Binding-site contacts:
Ligand atom C5 contacts residue PRO205 of chain 1.CB at 3.6 Å (hydrophobic).
Ligand atom P contacts residue DC1 of chain 1.MF at 1.6 Å.
Ligand atom N7 contacts residue PRO205 of chain 1.CB at 3.7 Å.
Ligand atom OP2 contacts residue DC1 of chain 1.MF at 2.5 Å (h-bond).
Ligand atom N6 contacts residue PRO416 of chain 1.CB at 4.3 Å.
Ligand atom C2 contacts residue PRO416 of chain 1.CB at 3.1 Å (hydrophobic).
Ligand atom N3 contacts residue PRO416 of chain 1.CB at 3.5 Å.
Ligand atom O5' contacts residue DC1 of chain 1.MF at 2.5 Å (h-bond).
Ligand atom N1 contacts residue PRO205 of chain 1.CB at 4.4 Å.
Ligand atom N9 contacts residue HIS415 of chain 1.CB at 4.2 Å.
Ligand atom N1 contacts residue GLY424 of chain 1.CB at 4.1 Å.
Ligand atom C5' contacts residue DC1 of chain 1.MF at 3.1 Å.
Ligand atom C2' contacts residue HIS415 of chain 1.CB at 4.3 Å.
Ligand atom N9 contacts residue PRO416 of chain 1.CB at 4.4 Å.
Ligand atom C8 contacts residue PRO205 of chain 1.CB at 4.3 Å (hydrophobic).
Ligand atom C6 contacts residue PRO416 of chain 1.CB at 3.7 Å (hydrophobic).
Ligand atom C4 contacts residue PRO416 of chain 1.CB at 4.1 Å (hydrophobic).
Ligand atom OP1 contacts residue LYS426 of chain 1.Z at 4.5 Å.
Ligand atom N6 contacts residue ASN394 of chain 1.CB at 4.0 Å.
Ligand atom N1 contacts residue VAL204 of chain 1.CB at 4.4 Å.
Ligand atom C8 contacts residue HIS415 of chain 1.CB at 3.6 Å.
Ligand atom C1' contacts residue PRO416 of chain 1.CB at 4.3 Å (hydrophobic).
Ligand atom N7 contacts residue HIS415 of chain 1.CB at 3.6 Å.
Ligand atom C4 contacts residue PRO205 of chain 1.CB at 4.2 Å (hydrophobic).
Ligand atom N6 contacts residue SER417 of chain 1.CB at 4.3 Å.
Ligand atom C5 contacts residue PRO416 of chain 1.CB at 4.2 Å (hydrophobic).
Ligand atom C4' contacts residue DC1 of chain 1.MF at 4.5 Å.
Ligand atom C2 contacts residue GLY424 of chain 1.CB at 4.2 Å.
Ligand atom N1 contacts residue PRO416 of chain 1.CB at 3.1 Å (h-bond).
Ligand atom C5 contacts residue HIS415 of chain 1.CB at 4.4 Å.
Ligand atom OP1 contacts residue DC1 of chain 1.MF at 2.5 Å (h-bond).
Ligand atom N6 contacts residue PRO205 of chain 1.CB at 3.9 Å.
Ligand atom C6 contacts residue PRO205 of chain 1.CB at 3.7 Å (hydrophobic).

Sequence of chain 1.CB:
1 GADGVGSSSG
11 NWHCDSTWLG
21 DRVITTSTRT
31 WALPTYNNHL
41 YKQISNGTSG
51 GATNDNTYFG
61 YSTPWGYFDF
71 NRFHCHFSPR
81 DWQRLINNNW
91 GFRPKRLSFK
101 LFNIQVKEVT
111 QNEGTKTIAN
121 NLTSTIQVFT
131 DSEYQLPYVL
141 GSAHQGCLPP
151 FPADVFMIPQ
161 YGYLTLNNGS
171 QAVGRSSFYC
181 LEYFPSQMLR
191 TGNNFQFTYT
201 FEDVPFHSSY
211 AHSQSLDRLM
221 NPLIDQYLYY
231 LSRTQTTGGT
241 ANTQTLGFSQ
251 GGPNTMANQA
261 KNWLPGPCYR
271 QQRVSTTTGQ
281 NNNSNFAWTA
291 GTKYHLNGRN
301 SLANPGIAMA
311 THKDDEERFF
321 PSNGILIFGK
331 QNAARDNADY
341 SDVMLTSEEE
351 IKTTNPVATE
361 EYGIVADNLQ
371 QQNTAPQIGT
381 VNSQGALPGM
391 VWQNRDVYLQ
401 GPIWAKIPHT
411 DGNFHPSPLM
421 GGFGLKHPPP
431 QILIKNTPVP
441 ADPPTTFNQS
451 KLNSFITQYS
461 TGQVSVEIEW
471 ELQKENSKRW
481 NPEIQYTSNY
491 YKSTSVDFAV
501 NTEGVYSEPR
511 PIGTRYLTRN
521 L

Sequence of chain 1.Z:
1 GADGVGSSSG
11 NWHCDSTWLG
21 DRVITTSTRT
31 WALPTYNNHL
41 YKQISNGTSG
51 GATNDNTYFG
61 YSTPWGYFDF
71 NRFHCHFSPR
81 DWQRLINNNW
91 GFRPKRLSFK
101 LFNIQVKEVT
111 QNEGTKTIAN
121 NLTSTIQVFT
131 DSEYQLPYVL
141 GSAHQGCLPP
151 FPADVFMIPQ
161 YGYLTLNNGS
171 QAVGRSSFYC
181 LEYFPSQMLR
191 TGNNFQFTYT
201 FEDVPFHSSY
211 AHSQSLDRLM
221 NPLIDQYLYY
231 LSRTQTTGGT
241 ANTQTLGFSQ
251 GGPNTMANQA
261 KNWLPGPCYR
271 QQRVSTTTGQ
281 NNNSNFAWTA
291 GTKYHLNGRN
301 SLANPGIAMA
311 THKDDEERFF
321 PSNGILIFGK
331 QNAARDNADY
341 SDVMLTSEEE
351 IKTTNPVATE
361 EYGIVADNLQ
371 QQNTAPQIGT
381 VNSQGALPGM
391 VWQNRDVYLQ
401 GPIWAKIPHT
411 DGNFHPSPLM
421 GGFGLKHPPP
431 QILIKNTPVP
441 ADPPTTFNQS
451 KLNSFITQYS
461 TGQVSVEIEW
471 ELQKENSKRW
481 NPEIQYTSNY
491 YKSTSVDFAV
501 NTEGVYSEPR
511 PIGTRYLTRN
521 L

A small-molecule ligand and the protein it binds are described below.
Small molecule (SMILES): Nc1ncnc2c1ncn2[C@H]1C[C@H](O)[C@@H](COP(=O)(O)O)O1